Sequence of chain 1.A:
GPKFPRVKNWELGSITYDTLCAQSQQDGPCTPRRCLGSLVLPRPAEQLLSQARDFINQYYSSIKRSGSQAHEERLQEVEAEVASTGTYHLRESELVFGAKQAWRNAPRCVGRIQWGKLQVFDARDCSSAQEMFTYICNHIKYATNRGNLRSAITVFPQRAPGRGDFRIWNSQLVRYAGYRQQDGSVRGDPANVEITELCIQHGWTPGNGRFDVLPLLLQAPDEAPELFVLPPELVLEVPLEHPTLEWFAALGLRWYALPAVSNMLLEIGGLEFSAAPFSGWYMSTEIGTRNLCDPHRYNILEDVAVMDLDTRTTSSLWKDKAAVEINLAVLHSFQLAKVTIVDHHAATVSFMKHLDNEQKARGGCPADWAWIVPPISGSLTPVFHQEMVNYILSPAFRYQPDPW

Binding-site contacts:
Ligand atom C02 contacts residue HEM1 of chain 1.C at 3.7 Å.
Ligand atom O09 contacts residue HEM1 of chain 1.C at 3.8 Å.
Ligand atom N02 contacts residue TRP319 of chain 1.A at 2.8 Å (h-bond).
Ligand atom N02 contacts residue HEM1 of chain 1.C at 3.5 Å.
Ligand atom N1' contacts residue HEM1 of chain 1.C at 2.8 Å (h-bond).
Ligand atom N02 contacts residue TYR320 of chain 1.A at 3.6 Å.
Ligand atom C08 contacts residue HEM1 of chain 1.C at 3.3 Å.
Ligand atom N22 contacts residue TYR438 of chain 1.A at 3.2 Å.
Ligand atom N02 contacts residue PRO297 of chain 1.A at 3.9 Å.
Ligand atom C06 contacts residue GLU324 of chain 1.A at 3.4 Å.
Ligand atom C05 contacts residue VAL299 of chain 1.A at 3.7 Å (hydrophobic).
Ligand atom C5' contacts residue HEM1 of chain 1.C at 3.0 Å.
Ligand atom C12 contacts residue HEM1 of chain 1.C at 3.3 Å.
Ligand atom C07 contacts residue GLY318 of chain 1.A at 3.8 Å.
Ligand atom C03 contacts residue PRO297 of chain 1.A at 3.9 Å (hydrophobic).
Ligand atom C2' contacts residue VAL299 of chain 1.A at 4.0 Å (hydrophobic).
Ligand atom C10 contacts residue VAL299 of chain 1.A at 3.9 Å (hydrophobic).
Ligand atom C07 contacts residue HEM1 of chain 1.C at 3.6 Å.
Ligand atom C10 contacts residue GLN210 of chain 1.A at 4.0 Å.
Ligand atom C04 contacts residue HEM1 of chain 1.C at 3.9 Å.
Ligand atom N02 contacts residue MET321 of chain 1.A at 4.0 Å.
Ligand atom C07 contacts residue PHE316 of chain 1.A at 3.6 Å (hydrophobic).
Ligand atom C02 contacts residue PRO297 of chain 1.A at 3.9 Å (hydrophobic).
Ligand atom N22 contacts residue LEU68 of chain 1.A at 3.5 Å.
Ligand atom C08 contacts residue GLU324 of chain 1.A at 3.3 Å.
Ligand atom C03 contacts residue TRP319 of chain 1.A at 4.0 Å (hydrophobic).
Ligand atom C02 contacts residue GLU324 of chain 1.A at 3.5 Å.
Ligand atom C22 contacts residue TYR438 of chain 1.A at 3.8 Å (hydrophobic).
Ligand atom N21 contacts residue TYR438 of chain 1.A at 3.3 Å.
Ligand atom N02 contacts residue GLU324 of chain 1.A at 2.7 Å (salt-bridge).
Ligand atom C03 contacts residue HEM1 of chain 1.C at 3.5 Å.
Ligand atom C07 contacts residue PRO297 of chain 1.A at 3.9 Å (hydrophobic).
Ligand atom C02 contacts residue TRP319 of chain 1.A at 3.8 Å (hydrophobic).
Ligand atom O09 contacts residue VAL299 of chain 1.A at 3.6 Å.
Ligand atom O11 contacts residue HEM1 of chain 1.C at 3.3 Å (h-bond).
Ligand atom C10 contacts residue HEM1 of chain 1.C at 3.6 Å.
Ligand atom N01 contacts residue HEM1 of chain 1.C at 3.9 Å.
Ligand atom C2' contacts residue HEM1 of chain 1.C at 3.5 Å.
Ligand atom C4' contacts residue HEM1 of chain 1.C at 3.9 Å.
Ligand atom N01 contacts residue GLU324 of chain 1.A at 2.6 Å (salt-bridge).

Sequence of chain 1.B:
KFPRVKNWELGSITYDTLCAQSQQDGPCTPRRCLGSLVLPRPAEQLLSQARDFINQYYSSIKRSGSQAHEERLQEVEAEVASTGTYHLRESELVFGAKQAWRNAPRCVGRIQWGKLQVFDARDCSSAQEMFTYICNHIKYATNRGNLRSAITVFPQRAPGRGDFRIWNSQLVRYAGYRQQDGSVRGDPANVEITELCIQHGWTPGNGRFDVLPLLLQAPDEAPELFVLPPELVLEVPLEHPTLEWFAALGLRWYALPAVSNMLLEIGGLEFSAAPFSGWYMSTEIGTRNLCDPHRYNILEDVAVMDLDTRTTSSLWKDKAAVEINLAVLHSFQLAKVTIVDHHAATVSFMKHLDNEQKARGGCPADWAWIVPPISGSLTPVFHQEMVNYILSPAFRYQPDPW

The protein below binds the small molecule below.
Small molecule (SMILES): Cc1cc(N)nc(COC[C@H]2C[C@H](OCc3cc(C)cc(N)n3)CN2)c1